Sequence of chain 1.B:
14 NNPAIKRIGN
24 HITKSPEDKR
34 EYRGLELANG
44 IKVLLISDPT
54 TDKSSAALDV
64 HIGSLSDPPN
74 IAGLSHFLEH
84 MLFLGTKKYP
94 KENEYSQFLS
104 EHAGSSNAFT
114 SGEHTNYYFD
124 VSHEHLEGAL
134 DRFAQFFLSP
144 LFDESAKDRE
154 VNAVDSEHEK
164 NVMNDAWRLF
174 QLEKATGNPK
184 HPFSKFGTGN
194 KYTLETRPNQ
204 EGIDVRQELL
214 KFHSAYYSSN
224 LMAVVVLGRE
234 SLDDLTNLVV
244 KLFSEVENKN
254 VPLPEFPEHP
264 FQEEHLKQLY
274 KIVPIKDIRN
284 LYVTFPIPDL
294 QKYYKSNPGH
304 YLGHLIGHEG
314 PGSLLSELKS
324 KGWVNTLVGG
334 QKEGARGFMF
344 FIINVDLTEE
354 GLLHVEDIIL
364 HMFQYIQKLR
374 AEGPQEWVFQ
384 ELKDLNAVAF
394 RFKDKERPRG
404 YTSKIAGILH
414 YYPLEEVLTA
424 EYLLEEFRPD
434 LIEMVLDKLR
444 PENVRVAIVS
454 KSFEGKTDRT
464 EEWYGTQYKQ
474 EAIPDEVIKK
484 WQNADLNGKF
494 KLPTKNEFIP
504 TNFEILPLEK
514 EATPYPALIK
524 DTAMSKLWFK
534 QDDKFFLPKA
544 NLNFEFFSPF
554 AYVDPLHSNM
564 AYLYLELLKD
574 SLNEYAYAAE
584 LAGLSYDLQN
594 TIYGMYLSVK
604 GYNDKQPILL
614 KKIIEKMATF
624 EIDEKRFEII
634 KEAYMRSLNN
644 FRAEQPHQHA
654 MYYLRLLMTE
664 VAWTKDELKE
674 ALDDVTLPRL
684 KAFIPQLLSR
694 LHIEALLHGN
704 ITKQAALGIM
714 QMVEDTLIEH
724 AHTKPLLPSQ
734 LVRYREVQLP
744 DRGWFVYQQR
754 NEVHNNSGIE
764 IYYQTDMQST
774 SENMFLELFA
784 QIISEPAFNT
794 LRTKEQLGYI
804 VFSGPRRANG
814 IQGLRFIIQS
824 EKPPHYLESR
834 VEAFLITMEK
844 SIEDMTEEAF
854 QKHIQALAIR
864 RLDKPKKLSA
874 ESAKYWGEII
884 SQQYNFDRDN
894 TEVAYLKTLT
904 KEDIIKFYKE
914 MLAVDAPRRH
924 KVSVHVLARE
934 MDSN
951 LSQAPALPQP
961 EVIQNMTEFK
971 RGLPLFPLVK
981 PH

Binding-site contacts:
Ligand atom N12 contacts residue HIS83 of chain 1.B at 3.8 Å.
Ligand atom C10 contacts residue PHE86 of chain 1.B at 3.9 Å (hydrophobic).
Ligand atom O08 contacts residue HIS79 of chain 1.B at 3.1 Å (h-bond).
Ligand atom F33 contacts residue SER787 of chain 1.B at 3.8 Å.
Ligand atom C03 contacts residue TYR802 of chain 1.B at 3.5 Å (hydrophobic).
Ligand atom C05 contacts residue HIS83 of chain 1.B at 3.8 Å.
Ligand atom C14 contacts residue TYR802 of chain 1.B at 3.8 Å (hydrophobic).
Ligand atom O07 contacts residue HIS83 of chain 1.B at 3.6 Å.
Ligand atom O07 contacts residue GLU160 of chain 1.B at 3.8 Å.
Ligand atom N11 contacts residue ARG795 of chain 1.B at 3.9 Å.
Ligand atom N06 contacts residue ALA111 of chain 1.B at 3.3 Å (h-bond).
Ligand atom C05 contacts residue ALA111 of chain 1.B at 3.9 Å (hydrophobic).
Ligand atom N06 contacts residue GLU82 of chain 1.B at 2.8 Å (salt-bridge).
Ligand atom O07 contacts residue ZN1 of chain 1.M at 2.8 Å.
Ligand atom C28 contacts residue SER99 of chain 1.B at 3.8 Å.
Ligand atom N12 contacts residue ARG795 of chain 1.B at 3.5 Å (salt-bridge).
Ligand atom N02 contacts residue ARG795 of chain 1.B at 3.7 Å.
Ligand atom O08 contacts residue GLU82 of chain 1.B at 3.0 Å (salt-bridge).
Ligand atom O08 contacts residue HIS83 of chain 1.B at 3.2 Å (h-bond).
Ligand atom C01 contacts residue ASN110 of chain 1.B at 3.1 Å.
Ligand atom C05 contacts residue ZN1 of chain 1.M at 3.3 Å.
Ligand atom C04 contacts residue ALA111 of chain 1.B at 3.8 Å (hydrophobic).
Ligand atom C25 contacts residue SER99 of chain 1.B at 3.8 Å.
Ligand atom C04 contacts residue ASN110 of chain 1.B at 2.8 Å.
Ligand atom N06 contacts residue ZN1 of chain 1.M at 3.0 Å.
Ligand atom C13 contacts residue ARG795 of chain 1.B at 3.6 Å.
Ligand atom C31 contacts residue PHE791 of chain 1.B at 4.0 Å (hydrophobic).
Ligand atom C14 contacts residue ARG795 of chain 1.B at 3.4 Å.
Ligand atom N06 contacts residue HIS83 of chain 1.B at 3.6 Å.
Ligand atom C05 contacts residue TYR802 of chain 1.B at 3.4 Å (hydrophobic).
Ligand atom C03 contacts residue ARG795 of chain 1.B at 3.4 Å.
Ligand atom N11 contacts residue PHE86 of chain 1.B at 3.8 Å.
Ligand atom O07 contacts residue TYR802 of chain 1.B at 2.4 Å (h-bond).
Ligand atom N02 contacts residue ASN110 of chain 1.B at 4.0 Å.
Ligand atom O08 contacts residue ZN1 of chain 1.M at 2.1 Å.
Ligand atom C21 contacts residue VAL804 of chain 1.B at 3.9 Å (hydrophobic).
Ligand atom C05 contacts residue GLU82 of chain 1.B at 3.8 Å.
Ligand atom O27 contacts residue SER99 of chain 1.B at 2.9 Å (h-bond).
Ligand atom O08 contacts residue GLU160 of chain 1.B at 3.7 Å.
Ligand atom N24 contacts residue SER109 of chain 1.B at 3.9 Å.

This small molecule binds to this protein.
Small molecule (SMILES): O=C(C[C@@H](Cc1ccc2ccccc2c1)n1nncc1CNC(=O)c1ccc(F)cc1)NO